Binding-site contacts:
Ligand atom N contacts residue TYR7 of chain 1.A at 2.8 Å (h-bond).
Ligand atom CA contacts residue TYR99 of chain 1.A at 3.4 Å (hydrophobic).
Ligand atom O contacts residue TYR159 of chain 1.A at 2.7 Å (h-bond).
Ligand atom CZ contacts residue LYS66 of chain 1.A at 3.5 Å.
Ligand atom CA contacts residue SER77 of chain 1.A at 3.3 Å.
Ligand atom OXT contacts residue TYR84 of chain 1.A at 3.2 Å (h-bond).
Ligand atom OXT contacts residue LYS146 of chain 1.A at 2.9 Å (salt-bridge).
Ligand atom OG1 contacts residue LYS66 of chain 1.A at 3.0 Å.
Ligand atom CG contacts residue TRP167 of chain 1.A at 3.4 Å (hydrophobic).
Ligand atom CB contacts residue GLU152 of chain 1.A at 3.4 Å.
Ligand atom CB contacts residue THR143 of chain 1.A at 3.5 Å.
Ligand atom CG2 contacts residue TYR99 of chain 1.A at 3.5 Å (hydrophobic).
Ligand atom CE2 contacts residue LYS66 of chain 1.A at 3.5 Å.
Ligand atom O contacts residue TRP147 of chain 1.A at 2.8 Å (h-bond).
Ligand atom C contacts residue TYR84 of chain 1.A at 3.3 Å (hydrophobic).
Ligand atom SD contacts residue TYR159 of chain 1.A at 3.4 Å.
Ligand atom CD2 contacts residue TRP156 of chain 1.A at 3.5 Å (hydrophobic).
Ligand atom CA contacts residue TYR7 of chain 1.A at 3.6 Å (hydrophobic).
Ligand atom C contacts residue THR143 of chain 1.A at 3.5 Å.
Ligand atom N contacts residue GLU63 of chain 1.A at 3.0 Å (salt-bridge).
Ligand atom OG1 contacts residue GLU63 of chain 1.A at 3.0 Å (salt-bridge).
Ligand atom O contacts residue TYR84 of chain 1.A at 2.7 Å (h-bond).
Ligand atom N contacts residue TYR171 of chain 1.A at 2.8 Å (h-bond).
Ligand atom CG2 contacts residue TYR7 of chain 1.A at 3.4 Å (hydrophobic).
Ligand atom CB contacts residue TRP167 of chain 1.A at 3.4 Å (hydrophobic).
Ligand atom N contacts residue TYR99 of chain 1.A at 3.0 Å (h-bond).
Ligand atom OG contacts residue GLU152 of chain 1.A at 2.7 Å (salt-bridge).
Ligand atom N contacts residue GLU152 of chain 1.A at 2.8 Å (salt-bridge).
Ligand atom CD1 contacts residue GLN70 of chain 1.A at 3.4 Å.
Ligand atom CB contacts residue TYR171 of chain 1.A at 3.6 Å (hydrophobic).
Ligand atom CA contacts residue TYR171 of chain 1.A at 3.5 Å (hydrophobic).
Ligand atom N contacts residue LYS66 of chain 1.A at 3.5 Å (salt-bridge).
Ligand atom CD1 contacts residue GLU63 of chain 1.A at 3.4 Å.
Ligand atom O contacts residue LYS66 of chain 1.A at 2.9 Å (salt-bridge).
Ligand atom OXT contacts residue ASN80 of chain 1.A at 3.0 Å (h-bond).
Ligand atom CB contacts residue TYR99 of chain 1.A at 3.3 Å (hydrophobic).
Ligand atom O contacts residue THR143 of chain 1.A at 2.6 Å (h-bond).
Ligand atom N contacts residue SER77 of chain 1.A at 2.9 Å (h-bond).
Ligand atom CD1 contacts residue TRP167 of chain 1.A at 3.3 Å (hydrophobic).
Ligand atom CE1 contacts residue TRP167 of chain 1.A at 3.5 Å (hydrophobic).

Sequence of chain 1.A:
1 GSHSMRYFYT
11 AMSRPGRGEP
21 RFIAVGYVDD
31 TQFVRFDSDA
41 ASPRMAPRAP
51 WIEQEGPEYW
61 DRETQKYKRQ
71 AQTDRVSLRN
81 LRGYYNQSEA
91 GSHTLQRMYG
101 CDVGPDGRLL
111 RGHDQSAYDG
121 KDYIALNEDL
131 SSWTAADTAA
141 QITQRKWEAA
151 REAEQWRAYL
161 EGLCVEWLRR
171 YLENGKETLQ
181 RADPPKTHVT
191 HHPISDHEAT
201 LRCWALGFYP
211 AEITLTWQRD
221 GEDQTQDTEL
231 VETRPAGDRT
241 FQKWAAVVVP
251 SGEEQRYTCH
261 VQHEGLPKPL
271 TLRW

This small molecule binds to this protein.
Small molecule (SMILES): CSCC[C@H](NC(=O)[C@@H](NC(=O)[C@@H](N)Cc1ccccc1)[C@@H](C)O)C(=O)N[C@@H](CCCN=C(N)N)C(=O)N[C@@H](CC(C)C)C(=O)N[C@@H](CC(C)C)C(=O)N[C@@H](CO)C(=O)N1CCC[C@H]1C(=O)N[C@H](C(=O)O)C(C)C